Sequence of chain 1.A:
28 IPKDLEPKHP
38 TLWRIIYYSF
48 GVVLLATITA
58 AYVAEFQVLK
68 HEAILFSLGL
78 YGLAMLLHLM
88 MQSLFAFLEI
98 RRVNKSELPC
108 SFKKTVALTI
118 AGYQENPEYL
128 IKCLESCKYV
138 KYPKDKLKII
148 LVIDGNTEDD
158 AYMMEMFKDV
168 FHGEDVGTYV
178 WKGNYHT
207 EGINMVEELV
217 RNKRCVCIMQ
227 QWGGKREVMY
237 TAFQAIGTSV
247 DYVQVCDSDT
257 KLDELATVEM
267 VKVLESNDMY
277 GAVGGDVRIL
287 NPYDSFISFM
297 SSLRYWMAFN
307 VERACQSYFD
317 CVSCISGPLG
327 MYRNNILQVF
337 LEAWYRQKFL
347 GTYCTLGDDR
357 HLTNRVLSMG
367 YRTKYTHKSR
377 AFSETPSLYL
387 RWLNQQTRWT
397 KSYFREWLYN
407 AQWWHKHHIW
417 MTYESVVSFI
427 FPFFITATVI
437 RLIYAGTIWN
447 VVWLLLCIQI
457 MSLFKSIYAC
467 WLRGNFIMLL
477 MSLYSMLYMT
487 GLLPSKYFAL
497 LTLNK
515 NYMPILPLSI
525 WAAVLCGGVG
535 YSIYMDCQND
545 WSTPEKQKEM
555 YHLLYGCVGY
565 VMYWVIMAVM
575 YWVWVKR

The small molecule below binds the protein below.
Small molecule (SMILES): CC(=O)N[C@@H]1[C@@H](O[C@@H]2O[C@H](C(=O)O)[C@@H](O[C@@H]3O[C@H](CO)[C@@H](O)[C@H](O[C@@H]4O[C@H](C(=O)O)[C@@H](O[C@@H]5O[C@H](CO)[C@@H](O)[C@H](O[C@@H]6O[C@H](C(=O)O)[C@@H](O[C@@H]7O[C@H](CO)[C@@H](O)[C@H](O[C@@H]8O[C@H](C(=O)O)[C@@H](O[C@@H]9O[C@H](CO)[C@@H](O)[C@H](O)[C@H]9NC(C)=O)[C@H](O)[C@H]8O)[C@H]7NC(C)=O)[C@H](O)[C@H]6O)[C@H]5NC(C)=O)[C@H](O)[C@H]4O)[C@H]3NC(C)=O)[C@H](O)[C@H]2O)[C@H](O)[C@@H](CO)O[C@H]1O

Binding-site contacts:
Ligand atom O6 contacts residue ALA304 of chain 1.A at 3.6 Å.
Ligand atom C6 contacts residue SER398 of chain 1.A at 3.2 Å.
Ligand atom O6B contacts residue ILE431 of chain 1.A at 3.2 Å.
Ligand atom C8 contacts residue PHE305 of chain 1.A at 3.6 Å (hydrophobic).
Ligand atom O7 contacts residue ARG309 of chain 1.A at 3.5 Å (salt-bridge).
Ligand atom C6 contacts residue TYR59 of chain 1.A at 3.6 Å (hydrophobic).
Ligand atom O6A contacts residue ILE431 of chain 1.A at 3.2 Å.
Ligand atom O5 contacts residue ARG300 of chain 1.A at 3.5 Å (salt-bridge).
Ligand atom C8 contacts residue SER74 of chain 1.A at 3.2 Å.
Ligand atom O7 contacts residue ILE431 of chain 1.A at 3.6 Å.
Ligand atom O6B contacts residue ARG309 of chain 1.A at 2.6 Å (salt-bridge).
Ligand atom O6 contacts residue ARG437 of chain 1.A at 3.0 Å (salt-bridge).
Ligand atom O6 contacts residue SER398 of chain 1.A at 2.4 Å (h-bond).
Ligand atom O4 contacts residue LEU72 of chain 1.A at 3.0 Å (h-bond).
Ligand atom O6B contacts residue TRP449 of chain 1.A at 3.0 Å (h-bond).
Ligand atom O2 contacts residue GLY79 of chain 1.A at 3.4 Å.
Ligand atom O5 contacts residue MET457 of chain 1.A at 3.6 Å.
Ligand atom O3 contacts residue ARG300 of chain 1.A at 3.1 Å (salt-bridge).
Ligand atom O7 contacts residue GLY76 of chain 1.A at 3.2 Å (h-bond).
Ligand atom O7 contacts residue MET485 of chain 1.A at 3.4 Å.
Ligand atom C6 contacts residue ILE431 of chain 1.A at 3.4 Å (hydrophobic).
Ligand atom O7 contacts residue LEU75 of chain 1.A at 3.5 Å.
Ligand atom O6A contacts residue TRP449 of chain 1.A at 3.2 Å (h-bond).
Ligand atom N2 contacts residue ILE431 of chain 1.A at 3.6 Å.
Ligand atom C7 contacts residue SER74 of chain 1.A at 3.6 Å.
Ligand atom O6A contacts residue SER74 of chain 1.A at 3.3 Å (h-bond).
Ligand atom O4 contacts residue TYR78 of chain 1.A at 3.3 Å.
Ligand atom O3 contacts residue LYS461 of chain 1.A at 3.5 Å (salt-bridge).
Ligand atom C4 contacts residue TYR78 of chain 1.A at 3.6 Å (hydrophobic).
Ligand atom C4 contacts residue ASP355 of chain 1.A at 3.6 Å.
Ligand atom O6A contacts residue PHE73 of chain 1.A at 3.2 Å.
Ligand atom O3 contacts residue MET82 of chain 1.A at 3.2 Å.
Ligand atom O4 contacts residue ASP355 of chain 1.A at 3.4 Å (salt-bridge).
Ligand atom C6 contacts residue MET82 of chain 1.A at 3.4 Å (hydrophobic).
Ligand atom O3 contacts residue MET457 of chain 1.A at 3.3 Å.
Ligand atom O6 contacts residue ARG356 of chain 1.A at 3.2 Å (salt-bridge).
Ligand atom C8 contacts residue TYR301 of chain 1.A at 3.6 Å (hydrophobic).
Ligand atom O3 contacts residue GLY79 of chain 1.A at 3.5 Å.
Ligand atom O7 contacts residue GLY79 of chain 1.A at 3.3 Å.
Ligand atom C6 contacts residue TRP449 of chain 1.A at 3.5 Å (hydrophobic).